Binding-site contacts:
Ligand atom C8 contacts residue GLN644 of chain 1.A at 4.1 Å.
Ligand atom C1 contacts residue ASN616 of chain 1.A at 1.4 Å.
Ligand atom N2 contacts residue ASN616 of chain 1.A at 2.9 Å (h-bond).
Ligand atom O5 contacts residue ASN616 of chain 1.A at 2.4 Å (h-bond).
Ligand atom C8 contacts residue ASN616 of chain 1.A at 4.4 Å.
Ligand atom C4 contacts residue ASN616 of chain 1.A at 4.2 Å.
Ligand atom O7 contacts residue ASN616 of chain 1.A at 3.2 Å (h-bond).
Ligand atom C3 contacts residue ASN616 of chain 1.A at 3.8 Å.
Ligand atom C7 contacts residue ASN616 of chain 1.A at 3.2 Å.
Ligand atom C5 contacts residue ASN616 of chain 1.A at 3.7 Å.
Ligand atom C2 contacts residue ASN616 of chain 1.A at 2.5 Å.

Sequence of chain 1.A:
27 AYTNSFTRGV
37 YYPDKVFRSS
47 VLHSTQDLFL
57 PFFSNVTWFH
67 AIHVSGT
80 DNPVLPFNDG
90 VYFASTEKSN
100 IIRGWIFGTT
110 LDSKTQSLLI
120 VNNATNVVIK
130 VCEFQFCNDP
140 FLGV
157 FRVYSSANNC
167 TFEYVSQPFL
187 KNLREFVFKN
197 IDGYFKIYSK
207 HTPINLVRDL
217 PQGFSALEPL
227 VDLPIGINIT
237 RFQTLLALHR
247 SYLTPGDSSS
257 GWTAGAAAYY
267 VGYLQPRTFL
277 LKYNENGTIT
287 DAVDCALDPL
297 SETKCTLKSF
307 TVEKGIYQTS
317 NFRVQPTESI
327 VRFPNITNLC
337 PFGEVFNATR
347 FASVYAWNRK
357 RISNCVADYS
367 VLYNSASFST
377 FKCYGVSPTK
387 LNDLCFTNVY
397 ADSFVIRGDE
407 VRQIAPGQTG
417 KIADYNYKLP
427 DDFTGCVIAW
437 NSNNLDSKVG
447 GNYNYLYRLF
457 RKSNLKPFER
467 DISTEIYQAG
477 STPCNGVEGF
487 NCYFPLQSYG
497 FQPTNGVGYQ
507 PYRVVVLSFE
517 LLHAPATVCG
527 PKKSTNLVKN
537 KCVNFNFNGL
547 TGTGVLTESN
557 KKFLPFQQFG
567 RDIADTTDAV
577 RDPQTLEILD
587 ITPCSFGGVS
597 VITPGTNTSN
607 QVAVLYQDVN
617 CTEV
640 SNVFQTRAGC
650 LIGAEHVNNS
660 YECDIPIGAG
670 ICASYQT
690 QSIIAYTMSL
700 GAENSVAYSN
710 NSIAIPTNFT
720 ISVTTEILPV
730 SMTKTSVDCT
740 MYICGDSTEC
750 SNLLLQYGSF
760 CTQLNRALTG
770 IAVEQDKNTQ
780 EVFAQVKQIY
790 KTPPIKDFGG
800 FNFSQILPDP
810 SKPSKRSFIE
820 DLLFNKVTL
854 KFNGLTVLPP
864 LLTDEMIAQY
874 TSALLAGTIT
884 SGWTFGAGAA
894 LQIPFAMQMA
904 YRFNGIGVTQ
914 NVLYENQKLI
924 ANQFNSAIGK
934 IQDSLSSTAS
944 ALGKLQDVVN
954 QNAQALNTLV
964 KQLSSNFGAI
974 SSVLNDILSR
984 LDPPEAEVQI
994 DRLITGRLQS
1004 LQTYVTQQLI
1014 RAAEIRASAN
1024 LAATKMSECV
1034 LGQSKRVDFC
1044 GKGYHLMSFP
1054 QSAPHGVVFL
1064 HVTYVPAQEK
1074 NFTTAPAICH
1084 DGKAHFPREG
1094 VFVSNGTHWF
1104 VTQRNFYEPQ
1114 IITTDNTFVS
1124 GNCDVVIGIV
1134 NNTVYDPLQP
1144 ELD

The small molecule below binds the protein below.
Small molecule (SMILES): CC(=O)N[C@@H]1[C@@H](O)[C@H](O)[C@@H](CO)O[C@H]1O